Sequence of chain 1.A:
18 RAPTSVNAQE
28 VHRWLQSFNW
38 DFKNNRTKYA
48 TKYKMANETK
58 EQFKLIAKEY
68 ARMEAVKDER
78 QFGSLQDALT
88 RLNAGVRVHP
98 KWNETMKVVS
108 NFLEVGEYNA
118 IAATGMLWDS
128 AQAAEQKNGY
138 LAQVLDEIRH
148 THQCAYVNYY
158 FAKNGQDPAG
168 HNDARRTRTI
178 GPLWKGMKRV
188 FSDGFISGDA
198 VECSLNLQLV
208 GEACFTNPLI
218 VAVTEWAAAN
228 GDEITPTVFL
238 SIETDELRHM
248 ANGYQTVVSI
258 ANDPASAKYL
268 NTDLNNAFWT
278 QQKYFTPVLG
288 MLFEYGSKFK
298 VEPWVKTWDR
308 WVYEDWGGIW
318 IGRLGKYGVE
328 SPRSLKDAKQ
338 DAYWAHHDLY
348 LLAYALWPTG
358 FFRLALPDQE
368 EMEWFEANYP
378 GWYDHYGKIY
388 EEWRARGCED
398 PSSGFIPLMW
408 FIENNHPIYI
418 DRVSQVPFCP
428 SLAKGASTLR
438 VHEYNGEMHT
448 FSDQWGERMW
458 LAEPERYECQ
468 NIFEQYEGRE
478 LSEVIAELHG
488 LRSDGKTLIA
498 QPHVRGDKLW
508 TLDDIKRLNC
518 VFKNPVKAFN

This protein binds this small molecule.
Small molecule (SMILES): OCCCCl

Binding-site contacts:
Ligand atom C3 contacts residue LEU216 of chain 1.A at 4.1 Å (hydrophobic).
Ligand atom C2 contacts residue LEU110 of chain 1.A at 4.4 Å (hydrophobic).
Ligand atom CL5 contacts residue TYR281 of chain 1.A at 4.0 Å.
Ligand atom CL5 contacts residue LEU289 of chain 1.A at 4.4 Å.
Ligand atom C2 contacts residue PHE109 of chain 1.A at 4.3 Å (hydrophobic).
Ligand atom O1 contacts residue VAL106 of chain 1.A at 3.5 Å (h-bond).
Ligand atom O1 contacts residue LEU110 of chain 1.A at 3.4 Å.
Ligand atom C3 contacts residue MET184 of chain 1.A at 4.5 Å (hydrophobic).
Ligand atom C4 contacts residue TYR281 of chain 1.A at 4.3 Å (hydrophobic).
Ligand atom O1 contacts residue PHE188 of chain 1.A at 4.3 Å.
Ligand atom CL5 contacts residue LEU286 of chain 1.A at 3.4 Å.
Ligand atom C3 contacts residue PHE282 of chain 1.A at 4.0 Å (hydrophobic).
Ligand atom C4 contacts residue PHE282 of chain 1.A at 4.4 Å (hydrophobic).
Ligand atom C4 contacts residue MET184 of chain 1.A at 3.9 Å (hydrophobic).
Ligand atom C4 contacts residue LEU286 of chain 1.A at 4.3 Å (hydrophobic).
Ligand atom C3 contacts residue LEU286 of chain 1.A at 4.0 Å (hydrophobic).
Ligand atom CL5 contacts residue PHE282 of chain 1.A at 3.8 Å.
Ligand atom C4 contacts residue LEU289 of chain 1.A at 4.1 Å (hydrophobic).
Ligand atom C2 contacts residue VAL106 of chain 1.A at 3.8 Å (hydrophobic).
Ligand atom C4 contacts residue VAL285 of chain 1.A at 4.1 Å (hydrophobic).
Ligand atom O1 contacts residue LEU216 of chain 1.A at 4.1 Å.
Ligand atom CL5 contacts residue VAL285 of chain 1.A at 3.5 Å.